The protein below binds the small molecule below.
Small molecule (SMILES): O=C(O)C[C@H](NC(=O)CP(=O)(O)O)C(=O)O

Binding-site contacts:
Ligand atom O1P contacts residue LYS84 of chain 3.A at 3.1 Å (salt-bridge).
Ligand atom O1 contacts residue GLN137 of chain 2.A at 3.6 Å.
Ligand atom O2 contacts residue ARG167 of chain 2.A at 2.5 Å (salt-bridge).
Ligand atom C1 contacts residue ARG105 of chain 2.A at 3.6 Å.
Ligand atom O3P contacts residue SER52 of chain 2.A at 2.9 Å (h-bond).
Ligand atom O1P contacts residue ARG105 of chain 2.A at 2.8 Å (salt-bridge).
Ligand atom O4 contacts residue GLN231 of chain 2.A at 3.1 Å (h-bond).
Ligand atom O1 contacts residue ARG105 of chain 2.A at 2.7 Å (salt-bridge).
Ligand atom C1 contacts residue LEU267 of chain 2.A at 3.3 Å (hydrophobic).
Ligand atom O1 contacts residue HIS134 of chain 2.A at 2.8 Å (h-bond).
Ligand atom C5 contacts residue ARG229 of chain 2.A at 3.4 Å.
Ligand atom P contacts residue THR53 of chain 2.A at 3.6 Å.
Ligand atom O1P contacts residue SER80 of chain 3.A at 3.1 Å (h-bond).
Ligand atom O3P contacts residue ARG105 of chain 2.A at 3.2 Å (salt-bridge).
Ligand atom O2P contacts residue ARG54 of chain 2.A at 2.5 Å (salt-bridge).
Ligand atom O5 contacts residue PRO268 of chain 2.A at 3.6 Å.
Ligand atom O5 contacts residue ARG229 of chain 2.A at 2.6 Å (salt-bridge).
Ligand atom C2 contacts residue LEU267 of chain 2.A at 3.7 Å (hydrophobic).
Ligand atom P contacts residue ARG54 of chain 2.A at 3.2 Å.
Ligand atom C1P contacts residue LEU267 of chain 2.A at 3.1 Å (hydrophobic).
Ligand atom O4 contacts residue LYS84 of chain 3.A at 2.9 Å (salt-bridge).
Ligand atom O2 contacts residue HIS134 of chain 2.A at 3.5 Å.
Ligand atom O2P contacts residue SER80 of chain 3.A at 2.9 Å (h-bond).
Ligand atom C4 contacts residue ARG167 of chain 2.A at 3.2 Å.
Ligand atom C4 contacts residue ARG105 of chain 2.A at 3.7 Å.
Ligand atom O5 contacts residue GLN231 of chain 2.A at 3.3 Å (h-bond).
Ligand atom O3P contacts residue THR55 of chain 2.A at 2.5 Å (h-bond).
Ligand atom P contacts residue SER80 of chain 3.A at 3.5 Å.
Ligand atom O4 contacts residue ARG229 of chain 2.A at 2.8 Å (salt-bridge).
Ligand atom O3P contacts residue ARG54 of chain 2.A at 3.6 Å (salt-bridge).
Ligand atom O1 contacts residue THR55 of chain 2.A at 2.8 Å (h-bond).
Ligand atom O3 contacts residue LYS84 of chain 3.A at 2.6 Å (salt-bridge).
Ligand atom C5 contacts residue GLN231 of chain 2.A at 3.6 Å.
Ligand atom O3 contacts residue ARG105 of chain 2.A at 3.1 Å (salt-bridge).
Ligand atom N2 contacts residue LEU267 of chain 2.A at 2.8 Å (h-bond).
Ligand atom C1P contacts residue ARG54 of chain 2.A at 3.1 Å.
Ligand atom C3 contacts residue LEU267 of chain 2.A at 3.5 Å (hydrophobic).
Ligand atom O2P contacts residue THR53 of chain 2.A at 2.7 Å (h-bond).
Ligand atom O1P contacts residue SER52 of chain 2.A at 3.6 Å.
Ligand atom O3 contacts residue ARG167 of chain 2.A at 2.6 Å (salt-bridge).

Sequence of chain 2.A:
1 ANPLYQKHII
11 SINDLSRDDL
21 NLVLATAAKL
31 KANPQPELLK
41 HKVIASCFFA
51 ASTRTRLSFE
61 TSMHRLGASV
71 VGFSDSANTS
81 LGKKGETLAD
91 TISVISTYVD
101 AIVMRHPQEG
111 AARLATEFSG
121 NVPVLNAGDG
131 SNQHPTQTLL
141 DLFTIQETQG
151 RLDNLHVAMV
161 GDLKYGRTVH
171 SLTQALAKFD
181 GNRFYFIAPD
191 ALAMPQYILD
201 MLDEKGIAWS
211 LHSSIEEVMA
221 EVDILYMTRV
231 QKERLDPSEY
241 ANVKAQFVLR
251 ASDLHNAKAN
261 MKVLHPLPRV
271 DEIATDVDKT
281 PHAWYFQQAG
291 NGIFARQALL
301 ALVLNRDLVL

Sequence of chain 3.A:
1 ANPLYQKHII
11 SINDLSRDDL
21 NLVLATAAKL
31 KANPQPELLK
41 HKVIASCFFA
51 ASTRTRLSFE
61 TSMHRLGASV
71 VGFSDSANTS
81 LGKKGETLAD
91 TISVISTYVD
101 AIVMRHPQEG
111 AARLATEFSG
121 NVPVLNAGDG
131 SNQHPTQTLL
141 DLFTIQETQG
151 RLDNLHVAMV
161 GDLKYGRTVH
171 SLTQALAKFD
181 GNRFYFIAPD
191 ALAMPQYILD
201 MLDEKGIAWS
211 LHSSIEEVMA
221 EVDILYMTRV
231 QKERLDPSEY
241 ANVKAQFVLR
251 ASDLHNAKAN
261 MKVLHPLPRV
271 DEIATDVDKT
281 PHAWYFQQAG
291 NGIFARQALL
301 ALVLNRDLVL